A small-molecule ligand and the protein it binds are described below.
Small molecule (SMILES): CC1(C)OC(=O)c2ccccc2[C@H]1n1cncc1C(F)F

Binding-site contacts:
Ligand atom C2 contacts residue VAL135 of chain 11.B at 3.7 Å (hydrophobic).
Ligand atom C2 contacts residue LEU131 of chain 11.B at 3.6 Å (hydrophobic).
Ligand atom C1 contacts residue GLU134 of chain 11.B at 3.2 Å.
Ligand atom C1 contacts residue LEU102 of chain 4.B at 3.5 Å (hydrophobic).
Ligand atom F21 contacts residue PRO8 of chain 4.B at 3.7 Å.
Ligand atom C13 contacts residue GLU134 of chain 11.B at 4.1 Å.
Ligand atom C3 contacts residue GLU134 of chain 11.B at 3.6 Å.
Ligand atom C1 contacts residue TYR98 of chain 4.B at 3.6 Å (hydrophobic).
Ligand atom C4 contacts residue TYR98 of chain 4.B at 3.5 Å (hydrophobic).
Ligand atom N16 contacts residue LEU102 of chain 4.B at 3.6 Å.
Ligand atom N16 contacts residue MET74 of chain 4.B at 3.6 Å.
Ligand atom F21 contacts residue ARG88 of chain 4.B at 3.3 Å.
Ligand atom C3 contacts residue VAL135 of chain 11.B at 3.8 Å (hydrophobic).
Ligand atom C15 contacts residue LEU102 of chain 4.B at 3.8 Å (hydrophobic).
Ligand atom C13 contacts residue SO41 of chain 4.I at 3.9 Å.
Ligand atom C7 contacts residue MET74 of chain 4.B at 3.6 Å (hydrophobic).
Ligand atom C18 contacts residue LEU102 of chain 4.B at 3.9 Å (hydrophobic).
Ligand atom C5 contacts residue LEU102 of chain 4.B at 4.2 Å (hydrophobic).
Ligand atom C17 contacts residue LEU102 of chain 4.B at 3.6 Å (hydrophobic).
Ligand atom O11 contacts residue LEU73 of chain 4.B at 3.2 Å.
Ligand atom C4 contacts residue LEU102 of chain 4.B at 3.5 Å (hydrophobic).
Ligand atom O11 contacts residue MET74 of chain 4.B at 3.0 Å (h-bond).
Ligand atom C5 contacts residue GLU134 of chain 11.B at 3.9 Å.
Ligand atom C4 contacts residue GLU134 of chain 11.B at 3.4 Å.
Ligand atom C15 contacts residue ASN106 of chain 4.B at 4.1 Å.
Ligand atom F20 contacts residue SO41 of chain 4.K at 2.5 Å.
Ligand atom N16 contacts residue ASN106 of chain 4.B at 3.4 Å (h-bond).
Ligand atom C19 contacts residue SO41 of chain 4.K at 3.1 Å.
Ligand atom C6 contacts residue GLU134 of chain 11.B at 4.1 Å.
Ligand atom C17 contacts residue MET74 of chain 4.B at 4.0 Å (hydrophobic).
Ligand atom C12 contacts residue PHE70 of chain 4.B at 3.7 Å (hydrophobic).
Ligand atom F21 contacts residue SO41 of chain 4.K at 2.9 Å.
Ligand atom C13 contacts residue HIS138 of chain 11.B at 3.4 Å.
Ligand atom C12 contacts residue ALA37 of chain 4.B at 3.7 Å (hydrophobic).
Ligand atom O8 contacts residue MET74 of chain 4.B at 3.4 Å (h-bond).
Ligand atom C2 contacts residue GLU134 of chain 11.B at 3.1 Å.
Ligand atom C2 contacts residue LEU102 of chain 4.B at 4.2 Å (hydrophobic).
Ligand atom C15 contacts residue MET74 of chain 4.B at 3.6 Å (hydrophobic).
Ligand atom F21 contacts residue GLY9 of chain 4.B at 3.4 Å.
Ligand atom C1 contacts residue LEU131 of chain 11.B at 3.7 Å (hydrophobic).

Sequence of chain 4.B:
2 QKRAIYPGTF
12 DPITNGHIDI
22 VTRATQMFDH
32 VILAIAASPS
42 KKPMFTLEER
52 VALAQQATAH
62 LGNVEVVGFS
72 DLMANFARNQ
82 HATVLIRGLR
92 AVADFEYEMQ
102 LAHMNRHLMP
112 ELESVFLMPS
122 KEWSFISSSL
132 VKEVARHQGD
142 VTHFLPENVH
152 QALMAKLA

Sequence of chain 11.B:
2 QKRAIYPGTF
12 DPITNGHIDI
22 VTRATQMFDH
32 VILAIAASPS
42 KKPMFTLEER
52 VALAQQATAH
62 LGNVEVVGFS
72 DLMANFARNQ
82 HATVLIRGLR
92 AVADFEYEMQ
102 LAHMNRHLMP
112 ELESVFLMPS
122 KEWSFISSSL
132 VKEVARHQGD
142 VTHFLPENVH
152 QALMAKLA